Sequence of chain 2.C:
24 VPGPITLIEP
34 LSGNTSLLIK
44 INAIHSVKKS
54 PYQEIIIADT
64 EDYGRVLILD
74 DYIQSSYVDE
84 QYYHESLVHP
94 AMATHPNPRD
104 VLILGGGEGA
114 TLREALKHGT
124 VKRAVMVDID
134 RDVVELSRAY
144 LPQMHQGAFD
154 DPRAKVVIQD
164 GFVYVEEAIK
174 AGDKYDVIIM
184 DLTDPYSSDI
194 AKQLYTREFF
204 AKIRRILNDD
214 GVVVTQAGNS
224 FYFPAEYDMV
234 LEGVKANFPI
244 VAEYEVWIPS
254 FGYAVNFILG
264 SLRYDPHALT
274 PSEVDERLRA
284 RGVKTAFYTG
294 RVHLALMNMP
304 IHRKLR

Binding-site contacts:
Ligand atom N3 contacts residue ASP131 of chain 2.C at 3.8 Å.
Ligand atom O2' contacts residue ILE132 of chain 2.C at 3.8 Å.
Ligand atom S5' contacts residue GLY110 of chain 2.C at 3.6 Å.
Ligand atom N1 contacts residue GLY164 of chain 2.C at 2.9 Å (h-bond).
Ligand atom C6 contacts residue ASP163 of chain 2.C at 3.8 Å.
Ligand atom C2' contacts residue ASP131 of chain 2.C at 3.6 Å.
Ligand atom O2' contacts residue ASP133 of chain 2.C at 3.6 Å.
Ligand atom O4' contacts residue LEU185 of chain 2.C at 3.8 Å.
Ligand atom CS contacts residue LEU70 of chain 2.C at 3.7 Å (hydrophobic).
Ligand atom C2 contacts residue ILE132 of chain 2.C at 3.4 Å (hydrophobic).
Ligand atom C5 contacts residue ILE132 of chain 2.C at 3.8 Å (hydrophobic).
Ligand atom C2 contacts residue GLY164 of chain 2.C at 3.5 Å.
Ligand atom N3 contacts residue ILE132 of chain 2.C at 3.2 Å (h-bond).
Ligand atom C4' contacts residue ASP131 of chain 2.C at 3.4 Å.
Ligand atom N7 contacts residue ILE193 of chain 2.C at 3.4 Å (h-bond).
Ligand atom C4 contacts residue LEU185 of chain 2.C at 3.6 Å (hydrophobic).
Ligand atom S5' contacts residue GLY109 of chain 2.C at 3.8 Å.
Ligand atom C3' contacts residue ASP131 of chain 2.C at 3.4 Å.
Ligand atom CS contacts residue LEU72 of chain 2.C at 3.8 Å (hydrophobic).
Ligand atom N1 contacts residue ASP163 of chain 2.C at 3.7 Å.
Ligand atom CS contacts residue GLU111 of chain 2.C at 3.4 Å.
Ligand atom N7 contacts residue ALA194 of chain 2.C at 3.5 Å.
Ligand atom O2' contacts residue ASP131 of chain 2.C at 2.9 Å (salt-bridge).
Ligand atom O4' contacts residue GLY108 of chain 2.C at 3.6 Å.
Ligand atom N6 contacts residue ASP163 of chain 2.C at 3.1 Å (salt-bridge).
Ligand atom C2' contacts residue GLN56 of chain 2.C at 3.7 Å.
Ligand atom N6 contacts residue ILE193 of chain 2.C at 2.8 Å (h-bond).
Ligand atom O3' contacts residue ASP131 of chain 2.C at 2.7 Å (salt-bridge).
Ligand atom S5' contacts residue ASP184 of chain 2.C at 3.8 Å.
Ligand atom S5' contacts residue SPM1 of chain 2.O at 3.4 Å.
Ligand atom C6 contacts residue ILE193 of chain 2.C at 3.7 Å (hydrophobic).
Ligand atom O3' contacts residue VAL136 of chain 2.C at 3.4 Å.
Ligand atom C8 contacts residue ILE193 of chain 2.C at 3.5 Å (hydrophobic).
Ligand atom C1' contacts residue ASP131 of chain 2.C at 3.5 Å.
Ligand atom N6 contacts residue LEU197 of chain 2.C at 3.4 Å.
Ligand atom O2' contacts residue GLN56 of chain 2.C at 2.9 Å (h-bond).
Ligand atom S5' contacts residue GLU111 of chain 2.C at 3.3 Å (salt-bridge).
Ligand atom C5' contacts residue ASP184 of chain 2.C at 3.4 Å.
Ligand atom C4 contacts residue ILE132 of chain 2.C at 3.6 Å (hydrophobic).
Ligand atom C8 contacts residue THR186 of chain 2.C at 3.5 Å.

A protein and the small-molecule ligand that binds it are described below.
Small molecule (SMILES): CSC[C@H]1O[C@@H](n2cnc3c(N)ncnc32)[C@H](O)[C@@H]1O